Sequence of chain 1.A:
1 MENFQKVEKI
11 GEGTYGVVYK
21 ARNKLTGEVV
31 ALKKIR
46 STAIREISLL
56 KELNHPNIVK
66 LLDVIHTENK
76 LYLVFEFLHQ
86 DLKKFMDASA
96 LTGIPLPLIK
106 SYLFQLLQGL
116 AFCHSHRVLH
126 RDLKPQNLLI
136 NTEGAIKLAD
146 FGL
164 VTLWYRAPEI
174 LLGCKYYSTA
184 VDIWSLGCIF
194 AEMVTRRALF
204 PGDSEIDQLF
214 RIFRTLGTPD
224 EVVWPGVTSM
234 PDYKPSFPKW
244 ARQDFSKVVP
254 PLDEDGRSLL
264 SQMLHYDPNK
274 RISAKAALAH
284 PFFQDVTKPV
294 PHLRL

Binding-site contacts:
Ligand atom C2 contacts residue GLU81 of chain 1.A at 3.4 Å.
Ligand atom S16 contacts residue LYS89 of chain 1.A at 4.0 Å.
Ligand atom N9 contacts residue PHE82 of chain 1.A at 3.8 Å.
Ligand atom C19 contacts residue ILE10 of chain 1.A at 3.5 Å (hydrophobic).
Ligand atom C17 contacts residue HIS84 of chain 1.A at 3.6 Å.
Ligand atom C13 contacts residue ILE10 of chain 1.A at 3.6 Å (hydrophobic).
Ligand atom C6 contacts residue LEU134 of chain 1.A at 3.9 Å (hydrophobic).
Ligand atom N90 contacts residue LEU83 of chain 1.A at 3.0 Å (h-bond).
Ligand atom O1 contacts residue LYS89 of chain 1.A at 3.4 Å (salt-bridge).
Ligand atom C18 contacts residue LEU83 of chain 1.A at 3.5 Å (hydrophobic).
Ligand atom C5 contacts residue VAL18 of chain 1.A at 3.9 Å (hydrophobic).
Ligand atom C16 contacts residue GLN85 of chain 1.A at 3.8 Å.
Ligand atom O2 contacts residue GLN85 of chain 1.A at 3.6 Å.
Ligand atom C6 contacts residue ALA144 of chain 1.A at 3.8 Å (hydrophobic).
Ligand atom C5 contacts residue PHE80 of chain 1.A at 3.8 Å (hydrophobic).
Ligand atom N9 contacts residue LEU83 of chain 1.A at 3.4 Å (h-bond).
Ligand atom O2 contacts residue LYS89 of chain 1.A at 3.3 Å.
Ligand atom C8 contacts residue LEU83 of chain 1.A at 3.9 Å (hydrophobic).
Ligand atom N9 contacts residue LEU134 of chain 1.A at 3.5 Å.
Ligand atom C2 contacts residue LEU134 of chain 1.A at 3.4 Å (hydrophobic).
Ligand atom C3 contacts residue ALA31 of chain 1.A at 3.7 Å (hydrophobic).
Ligand atom C17 contacts residue LEU83 of chain 1.A at 3.3 Å (hydrophobic).
Ligand atom C16 contacts residue HIS84 of chain 1.A at 3.4 Å.
Ligand atom N90 contacts residue ILE10 of chain 1.A at 3.8 Å.
Ligand atom N90 contacts residue PHE82 of chain 1.A at 3.8 Å.
Ligand atom O2 contacts residue ASP86 of chain 1.A at 3.1 Å (salt-bridge).
Ligand atom C4 contacts residue PHE80 of chain 1.A at 4.0 Å (hydrophobic).
Ligand atom C17 contacts residue GLN85 of chain 1.A at 3.9 Å.
Ligand atom C13 contacts residue ASP86 of chain 1.A at 3.7 Å.
Ligand atom C8 contacts residue LEU134 of chain 1.A at 3.8 Å (hydrophobic).
Ligand atom C14 contacts residue ILE10 of chain 1.A at 4.1 Å (hydrophobic).
Ligand atom N9 contacts residue ALA31 of chain 1.A at 3.9 Å.
Ligand atom C18 contacts residue ILE10 of chain 1.A at 4.0 Å (hydrophobic).
Ligand atom C14 contacts residue ASP86 of chain 1.A at 4.0 Å.
Ligand atom C2 contacts residue ALA31 of chain 1.A at 3.5 Å (hydrophobic).
Ligand atom S7 contacts residue LEU134 of chain 1.A at 3.9 Å.
Ligand atom S16 contacts residue ASP86 of chain 1.A at 3.8 Å.
Ligand atom N11 contacts residue ASP86 of chain 1.A at 3.0 Å (salt-bridge).
Ligand atom C3 contacts residue LEU134 of chain 1.A at 3.5 Å (hydrophobic).
Ligand atom N9 contacts residue GLU81 of chain 1.A at 3.9 Å.

The protein below binds the small molecule below.
Small molecule (SMILES): CC(C)c1cnc(Nc2ccc(S(N)(=O)=O)cc2)s1